Sequence of chain 1.B:
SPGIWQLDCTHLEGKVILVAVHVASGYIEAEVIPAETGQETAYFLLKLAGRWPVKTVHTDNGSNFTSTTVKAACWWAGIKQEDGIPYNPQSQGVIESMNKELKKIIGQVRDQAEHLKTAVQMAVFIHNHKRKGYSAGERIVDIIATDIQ

Sequence of chain 1.A:
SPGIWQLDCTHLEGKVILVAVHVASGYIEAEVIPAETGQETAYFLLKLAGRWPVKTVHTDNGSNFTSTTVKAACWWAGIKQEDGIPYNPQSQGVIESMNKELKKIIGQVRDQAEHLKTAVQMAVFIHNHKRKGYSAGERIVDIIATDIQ

A protein and the small-molecule ligand that binds it are described below.
Small molecule (SMILES): CC[C@H](C)[C@@H]1NC(=O)[C@H](CCCCN)NC(=O)[C@H](CC(=O)O)NC(=O)[C@H](C)NC(=O)[C@H](CC(=O)O)NC(=O)[C@H](CC(C)C)NC(=O)[C@H](CC(N)=O)NC(=O)[C@H](CC(=O)O)NC1=O

Binding-site contacts:
Ligand atom CG contacts residue GLU141 of chain 1.B at 3.4 Å.
Ligand atom CG2 contacts residue MET149 of chain 1.B at 3.3 Å (hydrophobic).
Ligand atom CB contacts residue MET149 of chain 1.B at 4.0 Å (hydrophobic).
Ligand atom ND2 contacts residue GLU141 of chain 1.B at 2.8 Å (salt-bridge).
Ligand atom CG2 contacts residue THR145 of chain 1.B at 3.6 Å.
Ligand atom CA contacts residue GLN139 of chain 1.B at 3.9 Å.
Ligand atom CE contacts residue ASP138 of chain 1.B at 3.8 Å.
Ligand atom CD contacts residue GLN139 of chain 1.B at 3.9 Å.
Ligand atom CB contacts residue THR145 of chain 1.B at 3.6 Å.
Ligand atom OD2 contacts residue ALA140 of chain 1.B at 3.5 Å.
Ligand atom CD1 contacts residue ALA99 of chain 1.A at 3.8 Å (hydrophobic).
Ligand atom O contacts residue THR96 of chain 1.A at 3.8 Å.
Ligand atom CB contacts residue GLU141 of chain 1.B at 3.7 Å.
Ligand atom CB contacts residue GLN139 of chain 1.B at 3.8 Å.
Ligand atom CG contacts residue HIS142 of chain 1.B at 3.9 Å.
Ligand atom OD2 contacts residue GLU141 of chain 1.B at 2.8 Å (salt-bridge).
Ligand atom CB contacts residue GLN139 of chain 1.B at 3.7 Å.
Ligand atom CG contacts residue GLU141 of chain 1.B at 3.7 Å.
Ligand atom OD1 contacts residue GLU141 of chain 1.B at 3.3 Å (salt-bridge).
Ligand atom CG contacts residue THR145 of chain 1.B at 3.6 Å.
Ligand atom C contacts residue GLN66 of chain 1.A at 4.0 Å.
Ligand atom CD1 contacts residue THR95 of chain 1.A at 3.7 Å.
Ligand atom N contacts residue GLN139 of chain 1.B at 2.9 Å (h-bond).
Ligand atom CD contacts residue ALA140 of chain 1.B at 3.7 Å (hydrophobic).
Ligand atom CD contacts residue ASP138 of chain 1.B at 3.5 Å.
Ligand atom CD1 contacts residue THR96 of chain 1.A at 3.7 Å.
Ligand atom OD1 contacts residue HIS142 of chain 1.B at 2.9 Å (h-bond).
Ligand atom CG2 contacts residue GLN139 of chain 1.B at 3.7 Å.
Ligand atom OD1 contacts residue THR145 of chain 1.B at 3.0 Å (h-bond).
Ligand atom CD1 contacts residue TRP102 of chain 1.A at 4.1 Å (hydrophobic).
Ligand atom OD1 contacts residue ALA140 of chain 1.B at 4.1 Å.
Ligand atom CA contacts residue GLN139 of chain 1.B at 3.6 Å.
Ligand atom C contacts residue GLN139 of chain 1.B at 3.7 Å.
Ligand atom NZ contacts residue ASP138 of chain 1.B at 3.0 Å (salt-bridge).
Ligand atom CB contacts residue GLU141 of chain 1.B at 3.2 Å.
Ligand atom CG contacts residue ALA140 of chain 1.B at 4.1 Å (hydrophobic).
Ligand atom CG contacts residue GLU141 of chain 1.B at 3.4 Å.
Ligand atom O contacts residue GLN66 of chain 1.A at 2.8 Å (h-bond).
Ligand atom CD contacts residue GLU141 of chain 1.B at 3.9 Å.
Ligand atom CD1 contacts residue TRP103 of chain 1.A at 4.0 Å (hydrophobic).